Sequence of chain 21.A:
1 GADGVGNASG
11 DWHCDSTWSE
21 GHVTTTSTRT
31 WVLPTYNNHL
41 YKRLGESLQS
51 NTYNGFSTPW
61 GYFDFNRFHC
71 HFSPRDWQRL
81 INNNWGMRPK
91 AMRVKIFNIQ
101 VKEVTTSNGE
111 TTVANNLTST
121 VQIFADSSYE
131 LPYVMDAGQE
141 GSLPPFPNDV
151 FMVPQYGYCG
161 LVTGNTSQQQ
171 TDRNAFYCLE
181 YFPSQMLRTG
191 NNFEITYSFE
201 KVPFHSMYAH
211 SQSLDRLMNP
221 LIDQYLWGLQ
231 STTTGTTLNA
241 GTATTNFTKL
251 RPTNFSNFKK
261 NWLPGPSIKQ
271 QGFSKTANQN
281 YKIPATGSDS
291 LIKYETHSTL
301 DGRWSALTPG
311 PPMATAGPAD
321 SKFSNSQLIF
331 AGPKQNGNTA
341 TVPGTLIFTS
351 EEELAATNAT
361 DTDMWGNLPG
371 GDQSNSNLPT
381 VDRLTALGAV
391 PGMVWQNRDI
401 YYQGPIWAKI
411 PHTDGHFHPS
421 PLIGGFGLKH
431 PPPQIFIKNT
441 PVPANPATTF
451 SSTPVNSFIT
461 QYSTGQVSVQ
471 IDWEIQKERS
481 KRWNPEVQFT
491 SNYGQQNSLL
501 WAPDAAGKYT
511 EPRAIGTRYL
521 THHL

This small molecule binds to this protein.
Small molecule (SMILES): Nc1ncnc2c1ncn2[C@H]1C[C@H](O)[C@@H](COP(=O)(O)O)O1

Binding-site contacts:
Ligand atom N6 contacts residue GLY425 of chain 21.A at 4.1 Å.
Ligand atom C6 contacts residue GLY427 of chain 21.A at 3.7 Å.
Ligand atom N1 contacts residue GLY427 of chain 21.A at 2.7 Å (h-bond).
Ligand atom C2 contacts residue VAL202 of chain 21.A at 4.3 Å (hydrophobic).
Ligand atom N6 contacts residue SER420 of chain 21.A at 4.0 Å.
Ligand atom P contacts residue HIS416 of chain 21.A at 4.0 Å.
Ligand atom C5 contacts residue PRO203 of chain 21.A at 4.3 Å (hydrophobic).
Ligand atom N3 contacts residue PRO203 of chain 21.A at 4.4 Å.
Ligand atom N3 contacts residue PRO419 of chain 21.A at 4.3 Å.
Ligand atom N6 contacts residue VAL202 of chain 21.A at 4.0 Å.
Ligand atom O5' contacts residue PRO419 of chain 21.A at 3.9 Å.
Ligand atom C2 contacts residue PRO419 of chain 21.A at 4.0 Å (hydrophobic).
Ligand atom C6 contacts residue SER420 of chain 21.A at 4.3 Å.
Ligand atom C5 contacts residue SER420 of chain 21.A at 4.3 Å.
Ligand atom N9 contacts residue HIS418 of chain 21.A at 4.3 Å.
Ligand atom N9 contacts residue PRO203 of chain 21.A at 4.2 Å.
Ligand atom C6 contacts residue PRO419 of chain 21.A at 3.2 Å (hydrophobic).
Ligand atom O4' contacts residue HIS418 of chain 21.A at 4.1 Å.
Ligand atom O2P contacts residue PRO419 of chain 21.A at 4.2 Å.
Ligand atom C5 contacts residue PRO419 of chain 21.A at 3.7 Å (hydrophobic).
Ligand atom C1' contacts residue HIS418 of chain 21.A at 4.1 Å.
Ligand atom C8 contacts residue PRO203 of chain 21.A at 4.4 Å (hydrophobic).
Ligand atom N7 contacts residue PRO419 of chain 21.A at 4.3 Å.
Ligand atom N1 contacts residue VAL202 of chain 21.A at 3.7 Å.
Ligand atom C2 contacts residue GLY427 of chain 21.A at 3.4 Å.
Ligand atom C4 contacts residue PRO419 of chain 21.A at 4.2 Å (hydrophobic).
Ligand atom O4' contacts residue PRO419 of chain 21.A at 4.3 Å.
Ligand atom C4 contacts residue PRO203 of chain 21.A at 4.2 Å (hydrophobic).
Ligand atom N7 contacts residue HIS418 of chain 21.A at 4.4 Å.
Ligand atom N6 contacts residue PRO419 of chain 21.A at 3.4 Å (h-bond).
Ligand atom O1P contacts residue HIS416 of chain 21.A at 4.2 Å.
Ligand atom O2P contacts residue HIS416 of chain 21.A at 2.8 Å (h-bond).
Ligand atom C6 contacts residue VAL202 of chain 21.A at 3.9 Å (hydrophobic).
Ligand atom C8 contacts residue HIS418 of chain 21.A at 3.7 Å.
Ligand atom N6 contacts residue PHE426 of chain 21.A at 3.8 Å.
Ligand atom N7 contacts residue SER420 of chain 21.A at 3.9 Å.
Ligand atom C2' contacts residue PRO203 of chain 21.A at 4.0 Å (hydrophobic).
Ligand atom N6 contacts residue GLY427 of chain 21.A at 2.8 Å (h-bond).
Ligand atom C6 contacts residue PRO203 of chain 21.A at 4.4 Å (hydrophobic).
Ligand atom N1 contacts residue PRO419 of chain 21.A at 3.5 Å (h-bond).